Sequence of chain 2.H:
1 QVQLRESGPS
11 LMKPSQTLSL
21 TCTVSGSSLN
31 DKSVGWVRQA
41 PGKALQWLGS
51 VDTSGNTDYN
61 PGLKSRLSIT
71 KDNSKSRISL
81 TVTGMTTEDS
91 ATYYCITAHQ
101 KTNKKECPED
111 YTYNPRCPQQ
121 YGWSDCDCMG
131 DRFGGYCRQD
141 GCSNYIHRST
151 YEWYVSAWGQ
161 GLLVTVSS

Sequence of chain 2.A:
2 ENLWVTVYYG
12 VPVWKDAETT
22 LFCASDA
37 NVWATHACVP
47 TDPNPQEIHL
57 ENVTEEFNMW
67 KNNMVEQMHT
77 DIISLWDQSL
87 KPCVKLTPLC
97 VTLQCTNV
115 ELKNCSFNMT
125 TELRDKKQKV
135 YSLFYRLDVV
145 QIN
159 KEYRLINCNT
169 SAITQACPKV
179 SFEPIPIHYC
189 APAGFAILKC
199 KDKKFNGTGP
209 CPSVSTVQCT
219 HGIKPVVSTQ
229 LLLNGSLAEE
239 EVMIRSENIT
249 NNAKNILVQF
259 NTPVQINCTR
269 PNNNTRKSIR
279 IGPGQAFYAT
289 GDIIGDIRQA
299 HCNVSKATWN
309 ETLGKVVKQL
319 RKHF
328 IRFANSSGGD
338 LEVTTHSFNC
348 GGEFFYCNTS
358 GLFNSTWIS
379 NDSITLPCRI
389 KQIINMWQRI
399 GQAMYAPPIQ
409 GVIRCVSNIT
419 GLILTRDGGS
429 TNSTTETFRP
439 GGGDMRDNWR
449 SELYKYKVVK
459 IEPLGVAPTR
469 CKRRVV

The small molecule below binds the protein below.
Small molecule (SMILES): CC(=O)N[C@H]1[C@H](O[C@H]2[C@H](O)[C@@H](NC(C)=O)CO[C@@H]2CO)O[C@H](CO)[C@@H](O[C@@H]2O[C@H](CO[C@H]3O[C@H](CO)[C@@H](O)[C@H](O)[C@@H]3O)[C@@H](O)[C@H](O[C@H]3O[C@H](CO)[C@@H](O)[C@H](O)[C@@H]3O)[C@@H]2O)[C@@H]1O

Binding-site contacts:
Ligand atom C5 contacts residue THR248 of chain 2.A at 3.1 Å.
Ligand atom C1 contacts residue THR248 of chain 2.A at 3.4 Å.
Ligand atom C1 contacts residue ASN246 of chain 2.A at 1.4 Å.
Ligand atom C4 contacts residue ASN246 of chain 2.A at 4.3 Å.
Ligand atom C6 contacts residue THR248 of chain 2.A at 3.4 Å.
Ligand atom O4 contacts residue HIS147 of chain 2.H at 4.2 Å.
Ligand atom O5 contacts residue ASN246 of chain 2.A at 2.4 Å (h-bond).
Ligand atom O7 contacts residue ASN246 of chain 2.A at 4.3 Å.
Ligand atom C2 contacts residue ASN246 of chain 2.A at 2.5 Å.
Ligand atom C5 contacts residue ASN249 of chain 2.A at 4.4 Å.
Ligand atom C3 contacts residue ASN246 of chain 2.A at 3.8 Å.
Ligand atom C4 contacts residue THR248 of chain 2.A at 4.5 Å.
Ligand atom N2 contacts residue ASN246 of chain 2.A at 2.8 Å (h-bond).
Ligand atom C7 contacts residue ASN246 of chain 2.A at 3.8 Å.
Ligand atom C5 contacts residue ASN246 of chain 2.A at 3.7 Å.
Ligand atom C6 contacts residue ASN249 of chain 2.A at 4.0 Å.
Ligand atom O5 contacts residue ASN249 of chain 2.A at 3.4 Å.
Ligand atom C1 contacts residue ASN249 of chain 2.A at 4.2 Å.
Ligand atom O6 contacts residue THR248 of chain 2.A at 3.9 Å.
Ligand atom O5 contacts residue THR248 of chain 2.A at 3.0 Å (h-bond).